Sequence of chain 1.G:
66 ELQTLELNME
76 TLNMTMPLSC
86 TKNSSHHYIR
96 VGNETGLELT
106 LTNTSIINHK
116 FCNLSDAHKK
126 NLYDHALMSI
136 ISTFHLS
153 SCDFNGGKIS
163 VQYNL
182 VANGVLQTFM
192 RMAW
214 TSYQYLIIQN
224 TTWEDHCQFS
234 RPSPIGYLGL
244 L

Binding-site contacts:
Ligand atom N2 contacts residue ASN113 of chain 1.G at 4.5 Å.
Ligand atom C8 contacts residue ILE112 of chain 1.G at 4.2 Å (hydrophobic).
Ligand atom C1 contacts residue TYR218 of chain 1.G at 4.0 Å (hydrophobic).
Ligand atom C2 contacts residue ASN166 of chain 1.G at 2.5 Å.
Ligand atom O7 contacts residue ASN166 of chain 1.G at 3.0 Å (h-bond).
Ligand atom C8 contacts residue LYS115 of chain 1.G at 3.7 Å.
Ligand atom C1 contacts residue ASN166 of chain 1.G at 1.4 Å.
Ligand atom O7 contacts residue LYS115 of chain 1.G at 3.3 Å.
Ligand atom N2 contacts residue ASN166 of chain 1.G at 3.2 Å (h-bond).
Ligand atom C3 contacts residue ASN166 of chain 1.G at 3.7 Å.
Ligand atom C6 contacts residue ASN166 of chain 1.G at 3.2 Å.
Ligand atom C8 contacts residue SER153 of chain 1.G at 3.3 Å.
Ligand atom O5 contacts residue TYR218 of chain 1.G at 3.7 Å.
Ligand atom C4 contacts residue ASN166 of chain 1.G at 4.0 Å.
Ligand atom O7 contacts residue SER153 of chain 1.G at 3.5 Å (h-bond).
Ligand atom O5 contacts residue ASN166 of chain 1.G at 2.5 Å (h-bond).
Ligand atom C7 contacts residue ASN113 of chain 1.G at 4.3 Å.
Ligand atom C7 contacts residue ASN166 of chain 1.G at 3.4 Å.
Ligand atom C7 contacts residue LYS115 of chain 1.G at 3.6 Å.
Ligand atom C3 contacts residue TYR218 of chain 1.G at 4.4 Å (hydrophobic).
Ligand atom C8 contacts residue HIS114 of chain 1.G at 3.5 Å.
Ligand atom N2 contacts residue LYS115 of chain 1.G at 4.1 Å.
Ligand atom C8 contacts residue ASN113 of chain 1.G at 3.3 Å.
Ligand atom O6 contacts residue ASN166 of chain 1.G at 4.2 Å.
Ligand atom C5 contacts residue TYR218 of chain 1.G at 4.4 Å (hydrophobic).
Ligand atom C7 contacts residue SER153 of chain 1.G at 3.9 Å.
Ligand atom O6 contacts residue LEU167 of chain 1.G at 4.1 Å.
Ligand atom C5 contacts residue ASN166 of chain 1.G at 3.3 Å.

This small molecule binds to this protein.
Small molecule (SMILES): CC(=O)N[C@@H]1[C@@H](O)[C@H](O)[C@@H](CO)O[C@H]1O